Sequence of chain 1.A:
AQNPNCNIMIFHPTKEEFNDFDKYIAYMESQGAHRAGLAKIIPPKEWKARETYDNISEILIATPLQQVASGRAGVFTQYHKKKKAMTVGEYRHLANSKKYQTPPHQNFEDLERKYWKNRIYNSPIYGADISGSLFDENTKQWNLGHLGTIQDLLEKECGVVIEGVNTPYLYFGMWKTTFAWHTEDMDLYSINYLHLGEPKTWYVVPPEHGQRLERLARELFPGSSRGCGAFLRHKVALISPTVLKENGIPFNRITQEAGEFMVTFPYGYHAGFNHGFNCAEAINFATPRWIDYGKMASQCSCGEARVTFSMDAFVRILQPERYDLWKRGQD

A small-molecule ligand and the protein it binds are described below.
Small molecule (SMILES): O=C1Nc2ccccc2C1=O

Binding-site contacts:
Ligand atom N1 contacts residue SER333 of chain 1.A at 3.2 Å.
Ligand atom C6 contacts residue CYS332 of chain 1.A at 2.3 Å (hydrophobic).
Ligand atom C1 contacts residue CYS332 of chain 1.A at 3.0 Å (hydrophobic).
Ligand atom C2 contacts residue SER333 of chain 1.A at 3.4 Å.
Ligand atom C5 contacts residue GLN331 of chain 1.A at 3.9 Å.
Ligand atom C4 contacts residue GLN331 of chain 1.A at 3.2 Å.
Ligand atom O11 contacts residue CYS332 of chain 1.A at 2.6 Å (h-bond).
Ligand atom N1 contacts residue TRP358 of chain 1.A at 3.2 Å.
Ligand atom O11 contacts residue CYS334 of chain 1.A at 3.2 Å (h-bond).
Ligand atom C10 contacts residue SER333 of chain 1.A at 2.1 Å.
Ligand atom C7 contacts residue LEU357 of chain 1.A at 3.7 Å (hydrophobic).
Ligand atom C4 contacts residue TRP358 of chain 1.A at 1.0 Å (hydrophobic).
Ligand atom C6 contacts residue TRP358 of chain 1.A at 1.9 Å (hydrophobic).
Ligand atom C5 contacts residue CYS332 of chain 1.A at 3.2 Å (hydrophobic).
Ligand atom O8 contacts residue CYS332 of chain 1.A at 4.0 Å.
Ligand atom O11 contacts residue GLY335 of chain 1.A at 3.3 Å (h-bond).
Ligand atom C1 contacts residue TRP358 of chain 1.A at 1.8 Å (hydrophobic).
Ligand atom C4 contacts residue MET343 of chain 1.A at 3.9 Å (hydrophobic).
Ligand atom C7 contacts residue SER333 of chain 1.A at 1.9 Å.
Ligand atom C3 contacts residue TRP358 of chain 1.A at 1.2 Å (hydrophobic).
Ligand atom O11 contacts residue SER333 of chain 1.A at 1.8 Å.
Ligand atom C5 contacts residue TRP358 of chain 1.A at 1.3 Å (hydrophobic).
Ligand atom C3 contacts residue GLN331 of chain 1.A at 3.2 Å.
Ligand atom C6 contacts residue SER333 of chain 1.A at 3.8 Å.
Ligand atom O11 contacts residue GLY361 of chain 1.A at 3.3 Å.
Ligand atom C10 contacts residue GLY361 of chain 1.A at 3.8 Å.
Ligand atom C1 contacts residue SER333 of chain 1.A at 2.8 Å.
Ligand atom C7 contacts residue TRP358 of chain 1.A at 2.8 Å (hydrophobic).
Ligand atom C7 contacts residue CYS332 of chain 1.A at 3.0 Å (hydrophobic).
Ligand atom O8 contacts residue LEU357 of chain 1.A at 3.0 Å (h-bond).
Ligand atom C2 contacts residue TRP358 of chain 1.A at 1.5 Å (hydrophobic).
Ligand atom C2 contacts residue GLN331 of chain 1.A at 3.5 Å.
Ligand atom C5 contacts residue VAL339 of chain 1.A at 3.9 Å (hydrophobic).
Ligand atom N1 contacts residue CYS332 of chain 1.A at 1.6 Å (h-bond).
Ligand atom C3 contacts residue VAL347 of chain 1.A at 3.9 Å (hydrophobic).
Ligand atom C10 contacts residue TRP358 of chain 1.A at 3.6 Å (hydrophobic).
Ligand atom O8 contacts residue SER333 of chain 1.A at 1.4 Å (h-bond).
Ligand atom O8 contacts residue TRP358 of chain 1.A at 2.7 Å.
Ligand atom C10 contacts residue CYS332 of chain 1.A at 2.1 Å (hydrophobic).
Ligand atom C1 contacts residue GLN331 of chain 1.A at 3.9 Å.